Binding-site contacts:
Ligand atom C1 contacts residue PHE65 of chain 1.B at 4.3 Å (hydrophobic).
Ligand atom C2 contacts residue LEU91 of chain 1.B at 4.2 Å (hydrophobic).
Ligand atom O1 contacts residue GLY63 of chain 1.B at 3.0 Å (h-bond).
Ligand atom C8 contacts residue PHE112 of chain 1.B at 3.9 Å (hydrophobic).
Ligand atom C6 contacts residue ASN62 of chain 1.B at 4.2 Å.
Ligand atom C2 contacts residue ALA80 of chain 1.B at 3.8 Å (hydrophobic).
Ligand atom C5 contacts residue PHE65 of chain 1.B at 4.4 Å (hydrophobic).
Ligand atom C6 contacts residue ALA80 of chain 1.B at 4.4 Å (hydrophobic).
Ligand atom C1 contacts residue ALA80 of chain 1.B at 3.8 Å (hydrophobic).
Ligand atom C3 contacts residue PHE65 of chain 1.B at 4.0 Å (hydrophobic).
Ligand atom C5 contacts residue LEU61 of chain 1.B at 4.2 Å (hydrophobic).
Ligand atom C8 contacts residue PHE114 of chain 1.B at 3.5 Å (hydrophobic).
Ligand atom C8 contacts residue PHE65 of chain 1.B at 3.8 Å (hydrophobic).
Ligand atom C1 contacts residue THR79 of chain 1.B at 4.3 Å.
Ligand atom O1 contacts residue LEU78 of chain 1.B at 2.4 Å (h-bond).
Ligand atom O1 contacts residue THR79 of chain 1.B at 3.2 Å.
Ligand atom C2 contacts residue PHE65 of chain 1.B at 4.2 Å (hydrophobic).
Ligand atom C7 contacts residue PHE129 of chain 1.B at 4.4 Å (hydrophobic).
Ligand atom C7 contacts residue PHE114 of chain 1.B at 3.5 Å (hydrophobic).
Ligand atom C3 contacts residue LEU91 of chain 1.B at 4.3 Å (hydrophobic).
Ligand atom CG contacts residue PHE65 of chain 1.B at 4.0 Å (hydrophobic).
Ligand atom C1 contacts residue LEU78 of chain 1.B at 3.7 Å (hydrophobic).
Ligand atom C6 contacts residue GLY63 of chain 1.B at 3.5 Å.
Ligand atom C8 contacts residue PHE129 of chain 1.B at 3.4 Å (hydrophobic).
Ligand atom C6 contacts residue LEU61 of chain 1.B at 3.4 Å (hydrophobic).
Ligand atom O1 contacts residue LEU61 of chain 1.B at 2.6 Å (h-bond).
Ligand atom O1 contacts residue ALA80 of chain 1.B at 3.2 Å (h-bond).
Ligand atom C5 contacts residue ILE54 of chain 1.B at 4.1 Å (hydrophobic).
Ligand atom CG contacts residue PHE114 of chain 1.B at 4.0 Å (hydrophobic).
Ligand atom C3 contacts residue ALA80 of chain 1.B at 4.3 Å (hydrophobic).
Ligand atom C1 contacts residue LEU61 of chain 1.B at 3.3 Å (hydrophobic).
Ligand atom C2 contacts residue LEU78 of chain 1.B at 4.2 Å (hydrophobic).
Ligand atom C3 contacts residue PHE114 of chain 1.B at 3.6 Å (hydrophobic).
Ligand atom C7 contacts residue PHE112 of chain 1.B at 3.5 Å (hydrophobic).
Ligand atom O1 contacts residue ASN62 of chain 1.B at 3.9 Å.
Ligand atom C1 contacts residue GLY63 of chain 1.B at 3.6 Å.

A small-molecule ligand and the protein it binds are described below.
Small molecule (SMILES): CCc1ccc(O)cc1

Sequence of chain 1.B:
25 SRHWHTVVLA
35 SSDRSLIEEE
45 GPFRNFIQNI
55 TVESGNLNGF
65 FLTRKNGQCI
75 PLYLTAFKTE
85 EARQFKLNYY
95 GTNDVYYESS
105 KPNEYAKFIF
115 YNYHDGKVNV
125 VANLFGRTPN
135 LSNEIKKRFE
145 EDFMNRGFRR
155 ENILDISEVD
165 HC